Sequence of chain 1.B:
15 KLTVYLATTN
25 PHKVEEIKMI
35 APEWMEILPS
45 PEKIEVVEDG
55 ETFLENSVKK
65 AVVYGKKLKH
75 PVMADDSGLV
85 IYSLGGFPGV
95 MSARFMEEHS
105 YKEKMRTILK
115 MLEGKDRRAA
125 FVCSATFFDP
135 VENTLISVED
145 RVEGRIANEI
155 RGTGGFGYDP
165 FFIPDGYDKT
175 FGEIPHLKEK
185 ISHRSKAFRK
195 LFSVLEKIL

Binding-site contacts:
Ligand atom C2 contacts residue TYR162 of chain 1.B at 3.4 Å (hydrophobic).
Ligand atom O2' contacts residue GLY161 of chain 1.B at 3.4 Å.
Ligand atom O3P contacts residue ASP80 of chain 1.B at 3.1 Å (salt-bridge).
Ligand atom C2 contacts residue ASP163 of chain 1.B at 3.2 Å.
Ligand atom O1P contacts residue SO41 of chain 1.H at 2.6 Å (h-bond).
Ligand atom O6 contacts residue ARG188 of chain 1.B at 3.2 Å (salt-bridge).
Ligand atom N1 contacts residue ASP163 of chain 1.B at 2.6 Å (salt-bridge).
Ligand atom C2 contacts residue PHE160 of chain 1.B at 3.2 Å (hydrophobic).
Ligand atom O4' contacts residue GLY82 of chain 1.B at 3.5 Å.
Ligand atom C5 contacts residue PHE160 of chain 1.B at 3.5 Å (hydrophobic).
Ligand atom O6 contacts residue LYS182 of chain 1.B at 3.1 Å (salt-bridge).
Ligand atom N3 contacts residue TYR162 of chain 1.B at 3.4 Å (h-bond).
Ligand atom O3P contacts residue SER81 of chain 1.B at 3.3 Å (h-bond).
Ligand atom O5' contacts residue ALA97 of chain 1.B at 3.6 Å.
Ligand atom O3' contacts residue TYR105 of chain 1.B at 2.7 Å (h-bond).
Ligand atom C5' contacts residue SER81 of chain 1.B at 3.4 Å.
Ligand atom O3P contacts residue LYS27 of chain 1.B at 2.7 Å (salt-bridge).
Ligand atom C4' contacts residue SER96 of chain 1.B at 3.5 Å.
Ligand atom C8 contacts residue SER81 of chain 1.B at 3.1 Å.
Ligand atom O2P contacts residue GLU52 of chain 1.B at 2.5 Å (salt-bridge).
Ligand atom N7 contacts residue SER81 of chain 1.B at 3.5 Å (h-bond).
Ligand atom N7 contacts residue ARG188 of chain 1.B at 3.2 Å (salt-bridge).
Ligand atom O6 contacts residue HIS187 of chain 1.B at 2.8 Å.
Ligand atom N1 contacts residue PHE125 of chain 1.B at 3.5 Å.
Ligand atom O3' contacts residue TYR162 of chain 1.B at 3.5 Å.
Ligand atom O4' contacts residue SER96 of chain 1.B at 3.2 Å.
Ligand atom O3' contacts residue SER96 of chain 1.B at 3.1 Å (h-bond).
Ligand atom C6 contacts residue HIS187 of chain 1.B at 3.4 Å.
Ligand atom C2 contacts residue PHE125 of chain 1.B at 3.2 Å (hydrophobic).
Ligand atom P contacts residue LYS27 of chain 1.B at 3.5 Å.
Ligand atom O3' contacts residue ALA97 of chain 1.B at 3.3 Å (h-bond).
Ligand atom N3 contacts residue PHE125 of chain 1.B at 3.5 Å.
Ligand atom C6 contacts residue PHE160 of chain 1.B at 3.6 Å (hydrophobic).
Ligand atom O2' contacts residue TYR105 of chain 1.B at 3.0 Å (h-bond).
Ligand atom N7 contacts residue HIS187 of chain 1.B at 3.1 Å (h-bond).
Ligand atom C5 contacts residue HIS187 of chain 1.B at 3.5 Å.
Ligand atom O2P contacts residue ASP80 of chain 1.B at 3.3 Å (salt-bridge).
Ligand atom O1P contacts residue LYS27 of chain 1.B at 3.3 Å (salt-bridge).
Ligand atom O4' contacts residue SER81 of chain 1.B at 3.3 Å (h-bond).
Ligand atom C3' contacts residue TYR105 of chain 1.B at 3.3 Å (hydrophobic).

A small-molecule ligand and the protein it binds are described below.
Small molecule (SMILES): O=c1[nH]cnc2c1ncn2[C@@H]1O[C@H](COP(=O)(O)O)[C@@H](O)[C@H]1O